Binding-site contacts:
Ligand atom CBA contacts residue GLN53 of chain 1.A at 3.7 Å.
Ligand atom CAP contacts residue SER67 of chain 1.A at 3.5 Å.
Ligand atom O2 contacts residue SER67 of chain 1.A at 3.9 Å.
Ligand atom O2 contacts residue ASP71 of chain 1.A at 2.6 Å (salt-bridge).
Ligand atom OAQ contacts residue TYR57 of chain 1.A at 3.6 Å.
Ligand atom CBG contacts residue THR192 of chain 1.A at 3.5 Å.
Ligand atom O1 contacts residue ASP71 of chain 1.A at 3.9 Å.
Ligand atom CAY contacts residue ASP157 of chain 1.A at 3.9 Å.
Ligand atom CAV contacts residue ARG76 of chain 1.A at 3.8 Å.
Ligand atom C4 contacts residue ASP77 of chain 1.A at 3.9 Å.
Ligand atom CBI contacts residue PHE253 of chain 1.A at 3.6 Å (hydrophobic).
Ligand atom O3 contacts residue ARG514 of chain 1.A at 4.1 Å.
Ligand atom CBG contacts residue LEU191 of chain 1.A at 4.2 Å (hydrophobic).
Ligand atom C2 contacts residue ASP71 of chain 1.A at 3.8 Å.
Ligand atom CBI contacts residue THR192 of chain 1.A at 4.0 Å.
Ligand atom O4 contacts residue ASP77 of chain 1.A at 3.0 Å (salt-bridge).
Ligand atom CAX contacts residue LEU184 of chain 1.A at 3.9 Å (hydrophobic).
Ligand atom O3 contacts residue ASP77 of chain 1.A at 3.2 Å (salt-bridge).
Ligand atom CAO contacts residue SER67 of chain 1.A at 3.8 Å.
Ligand atom CBB contacts residue ALA188 of chain 1.A at 4.1 Å (hydrophobic).
Ligand atom OAU contacts residue ARG76 of chain 1.A at 3.1 Å (salt-bridge).
Ligand atom CBF contacts residue PHE56 of chain 1.A at 4.1 Å (hydrophobic).
Ligand atom O3 contacts residue ARG76 of chain 1.A at 3.8 Å.
Ligand atom CAZ contacts residue GLN53 of chain 1.A at 3.5 Å.
Ligand atom CAV contacts residue ASP157 of chain 1.A at 3.9 Å.
Ligand atom CAX contacts residue ASP157 of chain 1.A at 3.8 Å.
Ligand atom O3 contacts residue ASP71 of chain 1.A at 3.1 Å (salt-bridge).
Ligand atom CBH contacts residue HIS252 of chain 1.A at 4.1 Å.
Ligand atom C6 contacts residue LEU184 of chain 1.A at 4.0 Å (hydrophobic).
Ligand atom CBB contacts residue GLN53 of chain 1.A at 4.0 Å.
Ligand atom OAN contacts residue TYR57 of chain 1.A at 4.2 Å.
Ligand atom CAT contacts residue ARG76 of chain 1.A at 3.6 Å.
Ligand atom OAW contacts residue ASP157 of chain 1.A at 3.1 Å (salt-bridge).
Ligand atom CBD contacts residue GLN53 of chain 1.A at 4.1 Å.
Ligand atom CBI contacts residue HIS252 of chain 1.A at 4.0 Å.
Ligand atom OAW contacts residue ARG76 of chain 1.A at 2.6 Å (salt-bridge).
Ligand atom CBE contacts residue LEU191 of chain 1.A at 4.0 Å (hydrophobic).
Ligand atom C3 contacts residue ASP71 of chain 1.A at 3.8 Å.
Ligand atom CBI contacts residue LEU191 of chain 1.A at 4.2 Å (hydrophobic).
Ligand atom OAS contacts residue LEU68 of chain 1.A at 3.8 Å.

Sequence of chain 1.A:
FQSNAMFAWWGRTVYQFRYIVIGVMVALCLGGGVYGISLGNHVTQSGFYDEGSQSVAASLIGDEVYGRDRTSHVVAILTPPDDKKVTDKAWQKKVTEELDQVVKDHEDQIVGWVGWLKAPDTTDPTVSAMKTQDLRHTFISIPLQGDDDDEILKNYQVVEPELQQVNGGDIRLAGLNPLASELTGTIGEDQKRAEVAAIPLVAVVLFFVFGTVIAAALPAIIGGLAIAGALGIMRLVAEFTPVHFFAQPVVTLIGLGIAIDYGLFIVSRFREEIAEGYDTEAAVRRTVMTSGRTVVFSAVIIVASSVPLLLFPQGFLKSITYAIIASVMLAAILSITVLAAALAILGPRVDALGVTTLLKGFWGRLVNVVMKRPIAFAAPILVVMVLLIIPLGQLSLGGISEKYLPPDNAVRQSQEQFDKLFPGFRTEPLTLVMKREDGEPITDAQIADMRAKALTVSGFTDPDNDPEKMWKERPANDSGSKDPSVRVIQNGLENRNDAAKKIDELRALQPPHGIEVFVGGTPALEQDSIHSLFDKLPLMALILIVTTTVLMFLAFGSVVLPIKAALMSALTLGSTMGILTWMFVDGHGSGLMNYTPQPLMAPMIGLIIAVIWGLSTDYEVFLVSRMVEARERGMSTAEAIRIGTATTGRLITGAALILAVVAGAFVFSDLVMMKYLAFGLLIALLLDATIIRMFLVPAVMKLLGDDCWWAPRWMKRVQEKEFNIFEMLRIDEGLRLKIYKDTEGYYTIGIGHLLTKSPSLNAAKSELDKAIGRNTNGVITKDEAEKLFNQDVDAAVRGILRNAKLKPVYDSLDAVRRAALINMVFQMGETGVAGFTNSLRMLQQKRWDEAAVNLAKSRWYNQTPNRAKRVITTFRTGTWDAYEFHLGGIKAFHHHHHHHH

This protein binds this small molecule.
Small molecule (SMILES): CCCCCCCCCCCCOC[C@H]1O[C@H](O[C@H]2O[C@H](CO)[C@@H](O)[C@H](O)[C@H]2O)[C@H](O)[C@@H](O)[C@@H]1O